Binding-site contacts:
Ligand atom C2C contacts residue THR97 of chain 31.A at 3.9 Å.
Ligand atom C4C contacts residue MET117 of chain 31.A at 3.9 Å (hydrophobic).
Ligand atom O1 contacts residue W711 of chain 31.F at 3.7 Å.
Ligand atom C2B contacts residue ILE219 of chain 31.A at 3.8 Å (hydrophobic).
Ligand atom O1B contacts residue ILE95 of chain 31.A at 3.6 Å.
Ligand atom C2C contacts residue LEU216 of chain 31.A at 3.7 Å (hydrophobic).
Ligand atom C4A contacts residue LEU14 of chain 32.C at 4.0 Å (hydrophobic).
Ligand atom C6B contacts residue ILE183 of chain 31.A at 3.6 Å (hydrophobic).
Ligand atom C5A contacts residue PRO168 of chain 31.A at 4.0 Å (hydrophobic).
Ligand atom N3A contacts residue TYR146 of chain 31.A at 4.0 Å.
Ligand atom C5A contacts residue ILE144 of chain 31.A at 3.7 Å (hydrophobic).
Ligand atom C3 contacts residue W711 of chain 31.F at 3.2 Å.
Ligand atom C2A contacts residue TYR146 of chain 31.A at 3.7 Å (hydrophobic).
Ligand atom C5A contacts residue ILE170 of chain 31.A at 3.8 Å (hydrophobic).
Ligand atom C3C contacts residue TYR192 of chain 31.A at 4.0 Å (hydrophobic).
Ligand atom C5B contacts residue TYR146 of chain 31.A at 3.4 Å (hydrophobic).
Ligand atom C4A contacts residue ALA24 of chain 31.C at 4.0 Å (hydrophobic).
Ligand atom C6C contacts residue ILE186 of chain 31.A at 3.9 Å (hydrophobic).
Ligand atom N3A contacts residue ALA24 of chain 31.C at 3.8 Å.
Ligand atom C1B contacts residue ILE183 of chain 31.A at 4.0 Å (hydrophobic).
Ligand atom N2 contacts residue W711 of chain 31.F at 2.9 Å.
Ligand atom C4B contacts residue TYR146 of chain 31.A at 3.7 Å (hydrophobic).
Ligand atom C4A contacts residue ILE170 of chain 31.A at 3.9 Å (hydrophobic).
Ligand atom C4A contacts residue MET181 of chain 31.A at 3.6 Å (hydrophobic).
Ligand atom O1 contacts residue THR97 of chain 31.A at 3.4 Å (h-bond).
Ligand atom C1C contacts residue PHE115 of chain 31.A at 3.9 Å (hydrophobic).
Ligand atom C5B contacts residue ILE183 of chain 31.A at 3.7 Å (hydrophobic).
Ligand atom C31 contacts residue LEU216 of chain 31.A at 3.4 Å (hydrophobic).
Ligand atom C2A contacts residue MET181 of chain 31.A at 3.7 Å (hydrophobic).
Ligand atom C6B contacts residue TYR146 of chain 31.A at 3.8 Å (hydrophobic).
Ligand atom C1C contacts residue THR97 of chain 31.A at 3.9 Å.
Ligand atom C31 contacts residue ASN214 of chain 31.A at 3.3 Å.
Ligand atom O1A contacts residue PHE121 of chain 31.A at 4.0 Å.
Ligand atom C4 contacts residue TYR192 of chain 31.A at 3.5 Å (hydrophobic).
Ligand atom C3C contacts residue LEU216 of chain 31.A at 3.7 Å (hydrophobic).
Ligand atom C3B contacts residue ILE219 of chain 31.A at 3.8 Å (hydrophobic).
Ligand atom N3A contacts residue MET181 of chain 31.A at 3.3 Å.
Ligand atom C31 contacts residue W711 of chain 31.F at 3.0 Å.
Ligand atom C4B contacts residue ILE183 of chain 31.A at 4.0 Å (hydrophobic).
Ligand atom N2 contacts residue THR97 of chain 31.A at 3.7 Å.

Sequence of chain 31.C:
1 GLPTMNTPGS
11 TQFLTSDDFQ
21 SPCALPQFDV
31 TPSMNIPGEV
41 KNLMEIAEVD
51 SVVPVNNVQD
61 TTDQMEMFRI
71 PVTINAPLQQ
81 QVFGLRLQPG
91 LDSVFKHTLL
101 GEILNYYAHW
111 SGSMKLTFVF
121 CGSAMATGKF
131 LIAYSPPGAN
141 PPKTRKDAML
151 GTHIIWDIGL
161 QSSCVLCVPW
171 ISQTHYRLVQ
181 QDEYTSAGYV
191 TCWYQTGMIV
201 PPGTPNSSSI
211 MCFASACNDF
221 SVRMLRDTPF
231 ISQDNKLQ

Sequence of chain 31.A:
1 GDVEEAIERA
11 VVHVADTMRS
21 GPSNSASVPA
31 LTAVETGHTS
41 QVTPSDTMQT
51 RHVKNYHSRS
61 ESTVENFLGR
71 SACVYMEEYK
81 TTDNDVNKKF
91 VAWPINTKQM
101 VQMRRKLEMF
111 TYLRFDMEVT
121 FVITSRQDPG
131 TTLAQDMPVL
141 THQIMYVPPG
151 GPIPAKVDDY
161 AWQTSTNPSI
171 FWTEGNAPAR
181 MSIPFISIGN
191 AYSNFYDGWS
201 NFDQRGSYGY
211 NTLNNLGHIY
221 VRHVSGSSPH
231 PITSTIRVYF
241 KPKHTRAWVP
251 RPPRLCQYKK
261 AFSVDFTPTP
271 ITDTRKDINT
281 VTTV

The small molecule below binds the protein below.
Small molecule (SMILES): Cc1cc(CCCCCCCOc2ccc(C3=NCCO3)cc2)on1

Sequence of chain 32.C:
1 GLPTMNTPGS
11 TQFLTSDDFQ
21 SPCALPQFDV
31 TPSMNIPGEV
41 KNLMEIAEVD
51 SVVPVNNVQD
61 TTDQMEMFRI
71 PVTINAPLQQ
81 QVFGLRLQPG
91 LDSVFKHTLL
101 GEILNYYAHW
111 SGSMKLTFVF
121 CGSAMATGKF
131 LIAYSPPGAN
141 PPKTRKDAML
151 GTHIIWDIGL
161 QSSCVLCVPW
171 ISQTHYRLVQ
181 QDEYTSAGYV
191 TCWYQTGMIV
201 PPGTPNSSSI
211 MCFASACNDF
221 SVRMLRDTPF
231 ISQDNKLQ